Binding-site contacts:
Ligand atom C2 contacts residue PRO50 of chain 2.A at 3.9 Å (hydrophobic).
Ligand atom C11 contacts residue BRX1 of chain 2.K at 0.2 Å.
Ligand atom N9 contacts residue BRX1 of chain 2.K at 0.2 Å (h-bond).
Ligand atom CL1 contacts residue TYR125 of chain 2.A at 3.9 Å.
Ligand atom CL2 contacts residue PRO53 of chain 2.A at 3.6 Å.
Ligand atom O9A contacts residue PRO53 of chain 2.A at 4.1 Å.
Ligand atom O9B contacts residue BRX1 of chain 2.K at 0.3 Å (h-bond).
Ligand atom CL1 contacts residue GLY123 of chain 2.A at 3.6 Å.
Ligand atom O2 contacts residue PRO53 of chain 2.A at 4.0 Å.
Ligand atom C10 contacts residue BRX1 of chain 2.K at 0.2 Å.
Ligand atom C9 contacts residue BRX1 of chain 2.K at 0.1 Å.
Ligand atom O4 contacts residue BRX1 of chain 2.K at 0.7 Å (h-bond).
Ligand atom C2 contacts residue BRX1 of chain 2.K at 0.1 Å.
Ligand atom C5 contacts residue BRX1 of chain 2.K at 0.2 Å.
Ligand atom O9A contacts residue BRX1 of chain 2.K at 0.3 Å (h-bond).
Ligand atom CL1 contacts residue ILE51 of chain 2.A at 4.1 Å.
Ligand atom O2 contacts residue GLY52 of chain 2.A at 4.0 Å.
Ligand atom CL2 contacts residue GLY123 of chain 2.A at 3.8 Å.
Ligand atom N2 contacts residue BRX1 of chain 2.K at 0.4 Å (h-bond).
Ligand atom CL1 contacts residue PRO50 of chain 2.A at 4.0 Å.
Ligand atom O5 contacts residue BRX1 of chain 2.K at 0.3 Å (h-bond).
Ligand atom C8 contacts residue BRX1 of chain 2.K at 0.1 Å.
Ligand atom CL2 contacts residue BRX1 of chain 2.K at 0.4 Å.
Ligand atom C7 contacts residue BRX1 of chain 2.K at 0.1 Å.
Ligand atom C1 contacts residue TYR125 of chain 2.A at 3.6 Å (hydrophobic).
Ligand atom CL1 contacts residue GLY52 of chain 2.A at 3.2 Å.
Ligand atom O9B contacts residue ILE121 of chain 2.A at 3.6 Å.
Ligand atom O2 contacts residue PRO50 of chain 2.A at 3.5 Å.
Ligand atom CL1 contacts residue PRO53 of chain 2.A at 3.9 Å.
Ligand atom C10 contacts residue PRO53 of chain 2.A at 3.8 Å (hydrophobic).
Ligand atom C3 contacts residue BRX1 of chain 2.K at 0.1 Å.
Ligand atom C6 contacts residue BRX1 of chain 2.K at 0.1 Å.
Ligand atom O2 contacts residue BRX1 of chain 2.K at 0.8 Å (h-bond).
Ligand atom CL2 contacts residue ILE121 of chain 2.A at 4.0 Å.
Ligand atom CL1 contacts residue ILE124 of chain 2.A at 3.4 Å.
Ligand atom CL1 contacts residue BRX1 of chain 2.K at 0.3 Å.
Ligand atom C4 contacts residue BRX1 of chain 2.K at 0.6 Å.
Ligand atom C1 contacts residue BRX1 of chain 2.K at 0.2 Å.
Ligand atom CL2 contacts residue THR98 of chain 2.A at 3.9 Å.
Ligand atom CL2 contacts residue TYR125 of chain 2.A at 4.0 Å.

This small molecule binds to this protein.
Small molecule (SMILES): O=C(N[C@H](CO)[C@H](O)c1ccc([N+](=O)[O-])cc1)C(Cl)Cl

Sequence of chain 2.A:
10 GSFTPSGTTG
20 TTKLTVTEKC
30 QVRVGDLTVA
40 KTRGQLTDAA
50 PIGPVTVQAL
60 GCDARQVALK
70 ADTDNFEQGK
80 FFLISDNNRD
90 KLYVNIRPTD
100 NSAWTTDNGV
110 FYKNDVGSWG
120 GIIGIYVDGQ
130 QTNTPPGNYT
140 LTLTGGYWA